A protein and the small-molecule ligand that binds it are described below.
Small molecule (SMILES): CC(=O)N[C@H]1[C@H](O[C@H]2[C@H](O)[C@@H](NC(C)=O)CO[C@@H]2CO)O[C@H](CO)[C@@H](O)[C@@H]1O

Binding-site contacts:
Ligand atom O7 contacts residue GLN1045 of chain 1.A at 4.0 Å.
Ligand atom C7 contacts residue LEU896 of chain 1.A at 3.8 Å (hydrophobic).
Ligand atom C6 contacts residue GLN900 of chain 1.A at 3.5 Å.
Ligand atom O5 contacts residue LEU896 of chain 1.A at 4.4 Å.
Ligand atom C1 contacts residue LEU896 of chain 1.A at 4.2 Å (hydrophobic).
Ligand atom C8 contacts residue GLN900 of chain 1.A at 4.4 Å.
Ligand atom C1 contacts residue ASN691 of chain 1.A at 1.4 Å.
Ligand atom C5 contacts residue LEU896 of chain 1.A at 3.8 Å (hydrophobic).
Ligand atom O6 contacts residue GLN900 of chain 1.A at 2.5 Å (h-bond).
Ligand atom O5 contacts residue GLN900 of chain 1.A at 4.4 Å.
Ligand atom C7 contacts residue ASN691 of chain 1.A at 3.2 Å.
Ligand atom C4 contacts residue ASN691 of chain 1.A at 4.2 Å.
Ligand atom O7 contacts residue ASN691 of chain 1.A at 3.2 Å (h-bond).
Ligand atom O6 contacts residue LEU896 of chain 1.A at 4.2 Å.
Ligand atom C3 contacts residue ASN691 of chain 1.A at 3.8 Å.
Ligand atom O7 contacts residue LEU896 of chain 1.A at 3.5 Å.
Ligand atom C8 contacts residue LEU896 of chain 1.A at 3.9 Å (hydrophobic).
Ligand atom C5 contacts residue ASN691 of chain 1.A at 3.7 Å.
Ligand atom C5 contacts residue GLN900 of chain 1.A at 4.1 Å.
Ligand atom O5 contacts residue ASN691 of chain 1.A at 2.4 Å (h-bond).
Ligand atom C2 contacts residue ASN691 of chain 1.A at 2.5 Å.
Ligand atom O4 contacts residue LEU896 of chain 1.A at 4.1 Å.
Ligand atom C8 contacts residue ASN691 of chain 1.A at 4.4 Å.
Ligand atom C6 contacts residue LEU896 of chain 1.A at 4.0 Å (hydrophobic).
Ligand atom N2 contacts residue ASN691 of chain 1.A at 2.9 Å (h-bond).
Ligand atom C8 contacts residue THR690 of chain 1.A at 4.5 Å.

Sequence of chain 1.A:
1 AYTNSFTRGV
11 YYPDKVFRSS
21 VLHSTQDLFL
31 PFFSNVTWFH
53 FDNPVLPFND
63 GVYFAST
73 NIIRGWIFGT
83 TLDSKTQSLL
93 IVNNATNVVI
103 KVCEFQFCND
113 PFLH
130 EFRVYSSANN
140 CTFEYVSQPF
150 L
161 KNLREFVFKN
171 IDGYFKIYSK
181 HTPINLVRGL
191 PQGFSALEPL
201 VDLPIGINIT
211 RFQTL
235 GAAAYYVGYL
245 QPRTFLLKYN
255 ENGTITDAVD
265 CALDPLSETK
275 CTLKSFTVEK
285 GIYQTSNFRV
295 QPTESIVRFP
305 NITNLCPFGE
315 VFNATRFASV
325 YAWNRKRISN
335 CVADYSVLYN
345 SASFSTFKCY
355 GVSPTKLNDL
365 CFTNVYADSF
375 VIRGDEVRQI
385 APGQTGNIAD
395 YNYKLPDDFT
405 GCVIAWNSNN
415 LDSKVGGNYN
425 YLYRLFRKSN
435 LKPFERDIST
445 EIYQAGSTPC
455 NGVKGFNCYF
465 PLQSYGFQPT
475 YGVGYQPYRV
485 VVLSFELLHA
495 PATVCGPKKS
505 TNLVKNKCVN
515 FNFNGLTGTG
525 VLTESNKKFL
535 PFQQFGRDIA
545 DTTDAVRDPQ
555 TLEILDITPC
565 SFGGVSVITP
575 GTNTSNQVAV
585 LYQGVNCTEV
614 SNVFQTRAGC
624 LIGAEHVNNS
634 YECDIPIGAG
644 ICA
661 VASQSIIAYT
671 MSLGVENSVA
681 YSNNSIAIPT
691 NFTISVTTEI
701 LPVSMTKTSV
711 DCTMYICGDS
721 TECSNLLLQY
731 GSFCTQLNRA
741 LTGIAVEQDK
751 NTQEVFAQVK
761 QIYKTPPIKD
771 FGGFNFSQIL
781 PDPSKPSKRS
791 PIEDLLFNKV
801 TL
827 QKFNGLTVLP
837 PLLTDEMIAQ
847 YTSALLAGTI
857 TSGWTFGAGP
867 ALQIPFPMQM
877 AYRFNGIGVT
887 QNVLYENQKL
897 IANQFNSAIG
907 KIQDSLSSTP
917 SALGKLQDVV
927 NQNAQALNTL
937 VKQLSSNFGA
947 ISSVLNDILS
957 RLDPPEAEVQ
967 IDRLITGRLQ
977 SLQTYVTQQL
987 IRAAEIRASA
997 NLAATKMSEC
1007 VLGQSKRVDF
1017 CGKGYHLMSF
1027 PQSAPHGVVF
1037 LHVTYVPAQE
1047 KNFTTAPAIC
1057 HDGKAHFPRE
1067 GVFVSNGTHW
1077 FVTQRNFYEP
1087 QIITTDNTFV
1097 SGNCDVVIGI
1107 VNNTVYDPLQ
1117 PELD